A protein and the small-molecule ligand that binds it are described below.
Small molecule (SMILES): Nc1ccn([C@H]2C[C@H](O)[C@@H](COP(=O)(O)O)O2)c(=O)n1

Binding-site contacts:
Ligand atom C2 contacts residue ARG92 of chain 1.XA at 4.3 Å.
Ligand atom C5' contacts residue PRO204 of chain 1.XA at 4.3 Å (hydrophobic).
Ligand atom O4' contacts residue PRO204 of chain 1.XA at 3.6 Å (h-bond).
Ligand atom C4' contacts residue PRO204 of chain 1.XA at 3.6 Å (hydrophobic).
Ligand atom C6 contacts residue ARG92 of chain 1.XA at 4.0 Å.
Ligand atom O5' contacts residue ASP202 of chain 1.XA at 4.4 Å.
Ligand atom C6 contacts residue PHE205 of chain 1.XA at 4.4 Å (hydrophobic).
Ligand atom C1' contacts residue PRO204 of chain 1.XA at 3.7 Å (hydrophobic).
Ligand atom C3' contacts residue DA1 of chain 1.DF at 2.6 Å.
Ligand atom N1 contacts residue ARG92 of chain 1.XA at 4.0 Å.
Ligand atom O4' contacts residue VAL203 of chain 1.XA at 3.6 Å.
Ligand atom O4' contacts residue ARG92 of chain 1.XA at 4.2 Å.
Ligand atom C2' contacts residue DA1 of chain 1.DF at 3.3 Å.
Ligand atom C1' contacts residue VAL203 of chain 1.XA at 4.1 Å (hydrophobic).
Ligand atom C5 contacts residue ARG92 of chain 1.XA at 4.3 Å.
Ligand atom C4' contacts residue DA1 of chain 1.DF at 3.9 Å.
Ligand atom C4' contacts residue VAL203 of chain 1.XA at 4.2 Å (hydrophobic).
Ligand atom C2' contacts residue PRO204 of chain 1.XA at 4.3 Å (hydrophobic).
Ligand atom C5 contacts residue PHE205 of chain 1.XA at 4.2 Å (hydrophobic).
Ligand atom C4 contacts residue ARG92 of chain 1.XA at 4.4 Å.
Ligand atom O3' contacts residue DA1 of chain 1.DF at 1.6 Å.
Ligand atom C1' contacts residue ARG92 of chain 1.XA at 4.4 Å.
Ligand atom C5' contacts residue ASP202 of chain 1.XA at 4.0 Å.

Sequence of chain 1.XA:
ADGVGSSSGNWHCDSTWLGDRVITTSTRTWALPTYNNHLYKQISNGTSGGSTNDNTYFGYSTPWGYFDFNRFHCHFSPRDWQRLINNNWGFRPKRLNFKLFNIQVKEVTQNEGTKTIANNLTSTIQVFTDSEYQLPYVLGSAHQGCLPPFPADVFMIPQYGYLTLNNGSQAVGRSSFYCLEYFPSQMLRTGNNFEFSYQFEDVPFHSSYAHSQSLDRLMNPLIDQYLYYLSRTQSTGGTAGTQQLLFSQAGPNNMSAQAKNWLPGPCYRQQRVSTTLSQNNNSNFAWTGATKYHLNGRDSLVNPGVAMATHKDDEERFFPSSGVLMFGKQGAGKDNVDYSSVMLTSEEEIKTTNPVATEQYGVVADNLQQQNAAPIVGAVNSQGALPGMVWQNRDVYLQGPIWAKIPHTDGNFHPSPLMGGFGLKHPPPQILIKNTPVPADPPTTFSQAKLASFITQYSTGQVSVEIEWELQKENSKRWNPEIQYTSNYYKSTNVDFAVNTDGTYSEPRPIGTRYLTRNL